A small-molecule ligand and the protein it binds are described below.
Small molecule (SMILES): O=C(O)CCCCCC(=O)N1CCc2ccc([N+](=O)[O-])cc21

Binding-site contacts:
Ligand atom C14 contacts residue LEU513 of chain 1.B at 4.0 Å (hydrophobic).
Ligand atom C13 contacts residue LEU513 of chain 1.B at 4.1 Å (hydrophobic).
Ligand atom C9 contacts residue PHE392 of chain 1.B at 3.5 Å (hydrophobic).
Ligand atom O4 contacts residue CYS336 of chain 1.B at 3.8 Å.
Ligand atom C8 contacts residue PHE515 of chain 1.B at 4.1 Å (hydrophobic).
Ligand atom O4 contacts residue PRO337 of chain 1.B at 4.2 Å.
Ligand atom C1 contacts residue PHE377 of chain 1.B at 4.3 Å (hydrophobic).
Ligand atom O1 contacts residue PHE374 of chain 1.B at 3.4 Å.
Ligand atom C4 contacts residue TYR365 of chain 1.B at 4.2 Å (hydrophobic).
Ligand atom C11 contacts residue VAL524 of chain 1.B at 4.2 Å (hydrophobic).
Ligand atom O4 contacts residue PHE338 of chain 1.B at 4.0 Å.
Ligand atom C12 contacts residue ILE358 of chain 1.B at 3.9 Å (hydrophobic).
Ligand atom C5 contacts residue TYR365 of chain 1.B at 4.3 Å (hydrophobic).
Ligand atom C9 contacts residue PHE515 of chain 1.B at 4.5 Å (hydrophobic).
Ligand atom C14 contacts residue PHE338 of chain 1.B at 4.4 Å (hydrophobic).
Ligand atom N2 contacts residue PHE338 of chain 1.B at 4.1 Å.
Ligand atom C10 contacts residue VAL395 of chain 1.B at 4.3 Å (hydrophobic).
Ligand atom C15 contacts residue LEU513 of chain 1.B at 4.3 Å (hydrophobic).
Ligand atom C1 contacts residue PHE374 of chain 1.B at 4.2 Å (hydrophobic).
Ligand atom O2 contacts residue TYR365 of chain 1.B at 4.2 Å.
Ligand atom O3 contacts residue LEU387 of chain 1.B at 3.9 Å.
Ligand atom O5 contacts residue PHE338 of chain 1.B at 4.3 Å.
Ligand atom O5 contacts residue PHE342 of chain 1.B at 4.0 Å.
Ligand atom C8 contacts residue PHE392 of chain 1.B at 3.9 Å (hydrophobic).
Ligand atom O5 contacts residue LEU513 of chain 1.B at 4.1 Å.
Ligand atom C2 contacts residue TYR365 of chain 1.B at 3.8 Å (hydrophobic).
Ligand atom C11 contacts residue VAL395 of chain 1.B at 3.8 Å (hydrophobic).
Ligand atom O1 contacts residue PHE377 of chain 1.B at 4.2 Å.
Ligand atom C10 contacts residue ALA363 of chain 1.B at 4.5 Å (hydrophobic).
Ligand atom C12 contacts residue VAL395 of chain 1.B at 4.3 Å (hydrophobic).
Ligand atom C12 contacts residue LEU513 of chain 1.B at 4.5 Å (hydrophobic).
Ligand atom C3 contacts residue PHE377 of chain 1.B at 3.8 Å (hydrophobic).
Ligand atom C11 contacts residue ILE358 of chain 1.B at 4.3 Å (hydrophobic).
Ligand atom C6 contacts residue LEU513 of chain 1.B at 4.2 Å (hydrophobic).

Sequence of chain 1.B:
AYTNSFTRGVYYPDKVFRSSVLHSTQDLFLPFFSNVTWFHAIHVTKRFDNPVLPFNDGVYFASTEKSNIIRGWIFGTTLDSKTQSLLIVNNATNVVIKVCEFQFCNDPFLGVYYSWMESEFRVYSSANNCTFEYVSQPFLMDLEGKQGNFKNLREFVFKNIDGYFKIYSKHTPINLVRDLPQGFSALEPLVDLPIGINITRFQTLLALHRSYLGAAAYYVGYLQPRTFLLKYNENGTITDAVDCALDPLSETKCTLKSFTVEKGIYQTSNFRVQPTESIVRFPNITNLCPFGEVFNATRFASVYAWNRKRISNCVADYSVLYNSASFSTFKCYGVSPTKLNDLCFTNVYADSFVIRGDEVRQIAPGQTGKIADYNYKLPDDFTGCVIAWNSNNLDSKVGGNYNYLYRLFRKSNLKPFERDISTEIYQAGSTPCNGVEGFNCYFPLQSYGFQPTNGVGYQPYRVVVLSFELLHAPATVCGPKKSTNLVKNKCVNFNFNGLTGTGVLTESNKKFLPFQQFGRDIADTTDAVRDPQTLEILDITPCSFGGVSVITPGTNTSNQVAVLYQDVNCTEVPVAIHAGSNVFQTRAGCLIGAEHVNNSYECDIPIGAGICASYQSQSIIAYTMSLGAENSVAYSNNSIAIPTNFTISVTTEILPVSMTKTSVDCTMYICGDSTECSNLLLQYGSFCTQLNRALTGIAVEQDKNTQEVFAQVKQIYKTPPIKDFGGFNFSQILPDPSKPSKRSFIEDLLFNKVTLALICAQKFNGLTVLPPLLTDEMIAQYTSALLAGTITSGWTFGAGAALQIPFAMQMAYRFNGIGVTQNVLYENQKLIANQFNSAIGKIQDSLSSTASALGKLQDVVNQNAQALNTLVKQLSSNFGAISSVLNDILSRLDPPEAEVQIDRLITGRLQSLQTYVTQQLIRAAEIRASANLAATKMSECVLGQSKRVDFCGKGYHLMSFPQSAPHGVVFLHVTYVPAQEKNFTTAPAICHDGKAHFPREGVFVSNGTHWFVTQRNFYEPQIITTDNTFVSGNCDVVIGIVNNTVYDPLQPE